The protein below binds the small molecule below.
Small molecule (SMILES): CC(=O)N[C@@H]1[C@@H](O)[C@H](O)[C@@H](CO)O[C@H]1O

Binding-site contacts:
Ligand atom O5 contacts residue ASN642 of chain 1.D at 2.4 Å (h-bond).
Ligand atom C1 contacts residue ASN642 of chain 1.D at 1.4 Å.
Ligand atom C3 contacts residue ASN642 of chain 1.D at 3.8 Å.
Ligand atom N2 contacts residue ASN642 of chain 1.D at 2.9 Å (h-bond).
Ligand atom C4 contacts residue ASN642 of chain 1.D at 4.2 Å.
Ligand atom C7 contacts residue ASN642 of chain 1.D at 3.9 Å.
Ligand atom C5 contacts residue ASN642 of chain 1.D at 3.7 Å.
Ligand atom C8 contacts residue HIS640 of chain 1.D at 3.6 Å.
Ligand atom C2 contacts residue ASN642 of chain 1.D at 2.5 Å.

Sequence of chain 1.D:
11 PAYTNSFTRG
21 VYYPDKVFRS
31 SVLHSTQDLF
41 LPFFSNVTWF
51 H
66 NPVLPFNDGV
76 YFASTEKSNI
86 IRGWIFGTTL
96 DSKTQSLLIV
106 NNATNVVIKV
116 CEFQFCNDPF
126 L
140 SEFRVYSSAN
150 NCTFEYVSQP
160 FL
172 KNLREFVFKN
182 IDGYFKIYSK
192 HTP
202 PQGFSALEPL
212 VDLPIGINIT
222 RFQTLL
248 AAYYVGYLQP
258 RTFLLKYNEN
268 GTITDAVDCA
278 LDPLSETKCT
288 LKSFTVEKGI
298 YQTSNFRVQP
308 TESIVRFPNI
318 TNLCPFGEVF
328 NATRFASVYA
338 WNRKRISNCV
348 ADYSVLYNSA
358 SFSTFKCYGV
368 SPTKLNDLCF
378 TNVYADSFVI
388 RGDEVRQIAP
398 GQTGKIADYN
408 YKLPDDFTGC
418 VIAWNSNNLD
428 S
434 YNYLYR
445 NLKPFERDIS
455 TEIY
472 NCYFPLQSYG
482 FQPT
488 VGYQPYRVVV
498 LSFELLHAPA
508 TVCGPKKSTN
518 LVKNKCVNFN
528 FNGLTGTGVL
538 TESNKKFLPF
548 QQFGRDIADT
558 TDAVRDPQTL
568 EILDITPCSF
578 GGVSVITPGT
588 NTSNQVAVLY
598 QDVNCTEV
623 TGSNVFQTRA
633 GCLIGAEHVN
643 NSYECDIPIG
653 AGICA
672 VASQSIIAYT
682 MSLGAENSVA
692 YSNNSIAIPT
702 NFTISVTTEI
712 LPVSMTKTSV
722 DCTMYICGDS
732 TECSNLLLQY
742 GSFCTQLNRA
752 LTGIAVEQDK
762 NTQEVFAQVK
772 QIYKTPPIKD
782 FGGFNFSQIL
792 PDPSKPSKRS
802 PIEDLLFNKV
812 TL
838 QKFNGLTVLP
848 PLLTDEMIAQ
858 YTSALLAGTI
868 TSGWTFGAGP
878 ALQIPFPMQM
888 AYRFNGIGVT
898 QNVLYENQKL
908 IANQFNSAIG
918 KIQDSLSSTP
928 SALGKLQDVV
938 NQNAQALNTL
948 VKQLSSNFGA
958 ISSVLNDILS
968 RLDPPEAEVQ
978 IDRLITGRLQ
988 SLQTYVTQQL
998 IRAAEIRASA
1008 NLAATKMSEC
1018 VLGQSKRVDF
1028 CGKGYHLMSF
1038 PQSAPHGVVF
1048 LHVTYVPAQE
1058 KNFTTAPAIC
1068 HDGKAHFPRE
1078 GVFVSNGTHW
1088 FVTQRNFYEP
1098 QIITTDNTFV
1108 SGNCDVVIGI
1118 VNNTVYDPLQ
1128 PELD